This protein binds this small molecule.
Small molecule (SMILES): CNC(=O)c1nn(C)c2c1C(C)(C)Cc1cnc(Nc3ccc(N4CCN(C)CC4)cc3)nc1-2

Binding-site contacts:
Ligand atom C18 contacts residue ILE15 of chain 1.A at 3.8 Å (hydrophobic).
Ligand atom N21 contacts residue PHE87 of chain 1.A at 3.9 Å.
Ligand atom N3 contacts residue ASP150 of chain 1.A at 3.9 Å.
Ligand atom O1 contacts residue VAL23 of chain 1.A at 3.9 Å.
Ligand atom N6 contacts residue VAL23 of chain 1.A at 3.9 Å.
Ligand atom C27 contacts residue ILE15 of chain 1.A at 3.9 Å (hydrophobic).
Ligand atom N19 contacts residue LEU88 of chain 1.A at 2.9 Å (h-bond).
Ligand atom C16 contacts residue VAL23 of chain 1.A at 3.9 Å (hydrophobic).
Ligand atom C4 contacts residue LYS38 of chain 1.A at 3.9 Å.
Ligand atom C5 contacts residue VAL23 of chain 1.A at 3.7 Å (hydrophobic).
Ligand atom N19 contacts residue PHE87 of chain 1.A at 3.8 Å.
Ligand atom C26 contacts residue ILE15 of chain 1.A at 3.8 Å (hydrophobic).
Ligand atom C20 contacts residue LEU88 of chain 1.A at 3.7 Å (hydrophobic).
Ligand atom C18 contacts residue LEU139 of chain 1.A at 3.8 Å (hydrophobic).
Ligand atom C27 contacts residue LEU88 of chain 1.A at 3.4 Å (hydrophobic).
Ligand atom N21 contacts residue ILE15 of chain 1.A at 3.8 Å.
Ligand atom O1 contacts residue LYS38 of chain 1.A at 2.7 Å (salt-bridge).
Ligand atom C12 contacts residue ALA36 of chain 1.A at 3.7 Å (hydrophobic).
Ligand atom N17 contacts residue LEU139 of chain 1.A at 3.6 Å.
Ligand atom C16 contacts residue PHE85 of chain 1.A at 3.4 Å (hydrophobic).
Ligand atom N17 contacts residue ILE15 of chain 1.A at 3.8 Å.
Ligand atom C22 contacts residue LEU88 of chain 1.A at 3.3 Å (hydrophobic).
Ligand atom C13 contacts residue PHE85 of chain 1.A at 3.8 Å (hydrophobic).
Ligand atom N3 contacts residue TYR20 of chain 1.A at 3.9 Å.
Ligand atom C27 contacts residue HIS89 of chain 1.A at 3.5 Å.
Ligand atom C11 contacts residue LEU139 of chain 1.A at 3.4 Å (hydrophobic).
Ligand atom C2 contacts residue LYS38 of chain 1.A at 3.8 Å.
Ligand atom C18 contacts residue LEU88 of chain 1.A at 3.5 Å (hydrophobic).
Ligand atom C4 contacts residue ASP150 of chain 1.A at 3.2 Å.
Ligand atom C20 contacts residue GLU86 of chain 1.A at 3.3 Å.
Ligand atom C26 contacts residue HIS89 of chain 1.A at 3.4 Å.
Ligand atom C29 contacts residue GLN90 of chain 1.A at 3.2 Å.
Ligand atom C4 contacts residue TYR20 of chain 1.A at 3.7 Å (hydrophobic).
Ligand atom C20 contacts residue ALA36 of chain 1.A at 3.4 Å (hydrophobic).
Ligand atom C30 contacts residue ASP91 of chain 1.A at 3.8 Å.
Ligand atom C33 contacts residue ILE15 of chain 1.A at 3.9 Å (hydrophobic).
Ligand atom C20 contacts residue LEU139 of chain 1.A at 3.7 Å (hydrophobic).
Ligand atom N21 contacts residue LEU88 of chain 1.A at 2.6 Å (h-bond).
Ligand atom C12 contacts residue LEU139 of chain 1.A at 3.5 Å (hydrophobic).
Ligand atom N19 contacts residue LEU139 of chain 1.A at 3.8 Å.

Sequence of chain 1.A:
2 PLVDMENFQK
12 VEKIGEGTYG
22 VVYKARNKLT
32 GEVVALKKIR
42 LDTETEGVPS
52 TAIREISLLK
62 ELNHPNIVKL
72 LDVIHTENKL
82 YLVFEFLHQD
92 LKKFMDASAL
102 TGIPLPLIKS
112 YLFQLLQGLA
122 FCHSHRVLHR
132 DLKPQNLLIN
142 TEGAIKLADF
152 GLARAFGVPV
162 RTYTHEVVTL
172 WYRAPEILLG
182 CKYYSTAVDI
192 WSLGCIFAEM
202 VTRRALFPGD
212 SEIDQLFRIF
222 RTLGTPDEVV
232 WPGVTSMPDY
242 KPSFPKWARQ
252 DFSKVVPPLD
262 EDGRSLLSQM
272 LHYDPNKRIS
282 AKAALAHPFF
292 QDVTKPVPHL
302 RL